Binding-site contacts:
Ligand atom C3 contacts residue ASN616 of chain 1.B at 3.8 Å.
Ligand atom O5 contacts residue ASN616 of chain 1.B at 2.4 Å (h-bond).
Ligand atom C8 contacts residue ASN616 of chain 1.B at 4.1 Å.
Ligand atom C1 contacts residue THR618 of chain 1.B at 4.1 Å.
Ligand atom C5 contacts residue ASN616 of chain 1.B at 3.7 Å.
Ligand atom C5 contacts residue THR618 of chain 1.B at 4.2 Å.
Ligand atom C2 contacts residue ASN616 of chain 1.B at 2.5 Å.
Ligand atom N2 contacts residue ASN616 of chain 1.B at 2.9 Å (h-bond).
Ligand atom C4 contacts residue ASN616 of chain 1.B at 4.2 Å.
Ligand atom C1 contacts residue ASN616 of chain 1.B at 1.4 Å.
Ligand atom C6 contacts residue THR618 of chain 1.B at 4.4 Å.
Ligand atom C7 contacts residue ASN616 of chain 1.B at 3.7 Å.
Ligand atom O5 contacts residue THR618 of chain 1.B at 3.7 Å.

Sequence of chain 1.B:
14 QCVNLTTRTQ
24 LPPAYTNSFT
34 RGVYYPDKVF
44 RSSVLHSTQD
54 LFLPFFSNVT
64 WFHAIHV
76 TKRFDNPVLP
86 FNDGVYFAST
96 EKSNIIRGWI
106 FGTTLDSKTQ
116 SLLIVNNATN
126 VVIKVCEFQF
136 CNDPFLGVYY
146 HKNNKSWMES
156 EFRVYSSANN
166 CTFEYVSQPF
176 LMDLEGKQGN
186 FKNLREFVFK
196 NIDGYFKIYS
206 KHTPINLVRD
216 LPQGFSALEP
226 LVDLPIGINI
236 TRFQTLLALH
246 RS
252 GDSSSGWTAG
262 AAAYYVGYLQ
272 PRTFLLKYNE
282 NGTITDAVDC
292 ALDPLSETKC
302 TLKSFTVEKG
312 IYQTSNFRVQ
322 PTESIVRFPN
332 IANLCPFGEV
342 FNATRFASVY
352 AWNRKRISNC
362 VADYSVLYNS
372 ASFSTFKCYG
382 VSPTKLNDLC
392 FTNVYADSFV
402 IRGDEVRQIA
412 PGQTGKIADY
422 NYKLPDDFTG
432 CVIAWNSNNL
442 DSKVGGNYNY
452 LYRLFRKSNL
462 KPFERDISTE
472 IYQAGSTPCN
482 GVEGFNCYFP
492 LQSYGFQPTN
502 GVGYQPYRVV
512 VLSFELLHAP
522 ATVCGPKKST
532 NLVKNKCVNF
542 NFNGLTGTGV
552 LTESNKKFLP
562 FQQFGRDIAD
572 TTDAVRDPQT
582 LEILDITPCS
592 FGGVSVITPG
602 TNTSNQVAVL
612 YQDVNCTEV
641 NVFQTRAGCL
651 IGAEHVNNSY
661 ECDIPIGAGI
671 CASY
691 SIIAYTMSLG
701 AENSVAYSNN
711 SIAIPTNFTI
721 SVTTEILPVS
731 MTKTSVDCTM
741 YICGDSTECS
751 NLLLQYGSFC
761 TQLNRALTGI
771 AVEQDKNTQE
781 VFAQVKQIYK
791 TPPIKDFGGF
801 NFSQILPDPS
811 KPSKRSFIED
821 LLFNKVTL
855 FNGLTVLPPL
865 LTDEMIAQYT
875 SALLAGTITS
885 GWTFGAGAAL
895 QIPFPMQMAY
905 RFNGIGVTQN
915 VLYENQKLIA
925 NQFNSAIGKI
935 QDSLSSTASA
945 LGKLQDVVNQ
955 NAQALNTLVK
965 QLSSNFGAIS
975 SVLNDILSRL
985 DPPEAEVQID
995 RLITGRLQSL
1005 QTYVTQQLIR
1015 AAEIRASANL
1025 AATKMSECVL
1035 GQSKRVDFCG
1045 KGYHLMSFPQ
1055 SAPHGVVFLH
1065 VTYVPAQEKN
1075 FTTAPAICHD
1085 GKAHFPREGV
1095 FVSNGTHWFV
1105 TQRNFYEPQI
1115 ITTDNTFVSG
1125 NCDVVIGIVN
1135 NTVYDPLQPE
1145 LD

A protein and the small-molecule ligand that binds it are described below.
Small molecule (SMILES): CC(=O)N[C@@H]1[C@@H](O)[C@H](O)[C@@H](CO)O[C@H]1O